Sequence of chain 1.B:
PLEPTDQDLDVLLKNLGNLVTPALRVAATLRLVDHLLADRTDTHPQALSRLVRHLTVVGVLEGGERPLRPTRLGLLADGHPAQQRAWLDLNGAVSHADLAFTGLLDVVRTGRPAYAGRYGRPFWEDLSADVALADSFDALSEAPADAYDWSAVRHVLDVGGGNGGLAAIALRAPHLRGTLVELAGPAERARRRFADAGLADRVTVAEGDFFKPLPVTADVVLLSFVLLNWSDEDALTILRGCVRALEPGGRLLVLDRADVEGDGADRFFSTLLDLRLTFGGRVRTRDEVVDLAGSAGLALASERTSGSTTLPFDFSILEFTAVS

Binding-site contacts:
Ligand atom C5 contacts residue MSE308 of chain 1.B at 3.7 Å.
Ligand atom C15 contacts residue MSE308 of chain 1.B at 3.7 Å.
Ligand atom C2 contacts residue PHE311 of chain 1.B at 3.7 Å (hydrophobic).
Ligand atom O4 contacts residue ASN260 of chain 1.B at 3.4 Å (h-bond).
Ligand atom C17 contacts residue MSE163 of chain 1.B at 3.5 Å.
Ligand atom C35 contacts residue ALA173 of chain 1.B at 3.7 Å (hydrophobic).
Ligand atom C14 contacts residue LEU344 of chain 1.B at 3.6 Å (hydrophobic).
Ligand atom C41 contacts residue MSE196 of chain 1.B at 3.6 Å.
Ligand atom C7' contacts residue MSE163 of chain 1.B at 3.2 Å.
Ligand atom O13 contacts residue GLU172 of chain 1.B at 3.7 Å.
Ligand atom C41 contacts residue ALA199 of chain 1.B at 2.9 Å (hydrophobic).
Ligand atom C1 contacts residue PHE311 of chain 1.B at 3.7 Å (hydrophobic).
Ligand atom C1' contacts residue PHE346 of chain 1.B at 3.7 Å (hydrophobic).
Ligand atom C12 contacts residue MSE163 of chain 1.B at 3.6 Å.
Ligand atom C41 contacts residue GLY195 of chain 1.B at 2.7 Å.
Ligand atom C8 contacts residue PHE346 of chain 1.B at 3.3 Å (hydrophobic).
Ligand atom C13 contacts residue PHE346 of chain 1.B at 3.7 Å (hydrophobic).
Ligand atom C5 contacts residue MSE163 of chain 1.B at 3.6 Å.
Ligand atom C1' contacts residue PHE256 of chain 1.B at 3.7 Å (hydrophobic).
Ligand atom O4 contacts residue SAM1 of chain 1.E at 3.6 Å.
Ligand atom C2 contacts residue PHE145 of chain 1.B at 3.6 Å (hydrophobic).
Ligand atom C3 contacts residue MSE312 of chain 1.B at 3.4 Å.
Ligand atom C17 contacts residue LEU304 of chain 1.B at 3.7 Å (hydrophobic).
Ligand atom O12 contacts residue VAL116 of chain 1.B at 3.6 Å.
Ligand atom C3 contacts residue PHE159 of chain 1.B at 3.7 Å (hydrophobic).
Ligand atom C18 contacts residue MSE163 of chain 1.B at 3.6 Å.
Ligand atom C15 contacts residue MSE163 of chain 1.B at 3.6 Å.
Ligand atom O4 contacts residue MSE308 of chain 1.B at 3.7 Å.
Ligand atom C16 contacts residue MSE308 of chain 1.B at 3.3 Å.
Ligand atom C16 contacts residue MSE163 of chain 1.B at 3.6 Å.
Ligand atom C2' contacts residue PHE256 of chain 1.B at 3.4 Å (hydrophobic).
Ligand atom O13 contacts residue ALA173 of chain 1.B at 3.4 Å (h-bond).
Ligand atom C36 contacts residue ALA173 of chain 1.B at 3.6 Å (hydrophobic).
Ligand atom O13 contacts residue PRO174 of chain 1.B at 3.5 Å.
Ligand atom C4 contacts residue MSE308 of chain 1.B at 3.4 Å.
Ligand atom O11 contacts residue PHE348 of chain 1.B at 3.4 Å.
Ligand atom C8' contacts residue SAM1 of chain 1.E at 3.3 Å.
Ligand atom C11 contacts residue TRP109 of chain 1.B at 3.5 Å (hydrophobic).
Ligand atom O5' contacts residue PHE346 of chain 1.B at 3.7 Å.
Ligand atom O16 contacts residue MSE196 of chain 1.B at 3.7 Å.

The protein below binds the small molecule below.
Small molecule (SMILES): CC[C@@]1(O)C[C@H](O[C@H]2C[C@H](N(C)C)[C@H](O[C@H]3C[C@H](O)[C@@H](O[C@H]4CCC(=O)[C@@H](C)O4)[C@H](C)O3)[C@H](C)O2)c2c(cc3c(c2O)C(=O)c2c(O)cccc2C3=O)[C@H]1O